Sequence of chain 2.A:
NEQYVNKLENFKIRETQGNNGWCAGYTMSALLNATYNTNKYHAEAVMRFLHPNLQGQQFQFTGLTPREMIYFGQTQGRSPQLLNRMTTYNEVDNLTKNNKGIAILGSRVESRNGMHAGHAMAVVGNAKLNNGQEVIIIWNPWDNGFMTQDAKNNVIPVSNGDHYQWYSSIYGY

A small-molecule ligand and the protein it binds are described below.
Small molecule (SMILES): CC(C)C[C@H](NC(=O)[C@@H](O)CC(=O)O)C(=O)NCCCCNC(N)=[NH2+]

Binding-site contacts:
Ligand atom C15 contacts residue GLY64 of chain 2.A at 3.3 Å.
Ligand atom C3 contacts residue GLY22 of chain 2.A at 3.5 Å.
Ligand atom O4 contacts residue CYS24 of chain 2.A at 3.4 Å (h-bond).
Ligand atom N3 contacts residue GLY64 of chain 2.A at 3.9 Å.
Ligand atom C1 contacts residue CYS24 of chain 2.A at 2.8 Å (hydrophobic).
Ligand atom C12 contacts residue LEU65 of chain 2.A at 3.8 Å (hydrophobic).
Ligand atom C4 contacts residue GLY64 of chain 2.A at 3.8 Å.
Ligand atom N5 contacts residue HIS52 of chain 2.A at 3.4 Å (h-bond).
Ligand atom N1 contacts residue GLY119 of chain 2.A at 3.5 Å (h-bond).
Ligand atom O1 contacts residue CYS24 of chain 2.A at 2.9 Å (h-bond).
Ligand atom N1 contacts residue CYS24 of chain 2.A at 3.9 Å.
Ligand atom O4 contacts residue LEU65 of chain 2.A at 3.0 Å (h-bond).
Ligand atom O2 contacts residue HIS120 of chain 2.A at 2.7 Å (h-bond).
Ligand atom C2 contacts residue CYS24 of chain 2.A at 1.9 Å (hydrophobic).
Ligand atom C1 contacts residue GLN18 of chain 2.A at 3.7 Å.
Ligand atom O1 contacts residue GLN18 of chain 2.A at 2.9 Å (h-bond).
Ligand atom C6 contacts residue LEU65 of chain 2.A at 3.4 Å (hydrophobic).
Ligand atom C15 contacts residue THR63 of chain 2.A at 3.6 Å.
Ligand atom N5 contacts residue GLY64 of chain 2.A at 3.4 Å (h-bond).
Ligand atom O1 contacts residue ASN21 of chain 2.A at 3.8 Å.
Ligand atom N5 contacts residue GLU69 of chain 2.A at 2.6 Å (salt-bridge).
Ligand atom O4 contacts residue GLY64 of chain 2.A at 3.4 Å.
Ligand atom C11 contacts residue LEU65 of chain 2.A at 3.7 Å (hydrophobic).
Ligand atom O1 contacts residue TRP23 of chain 2.A at 3.4 Å (h-bond).
Ligand atom O2 contacts residue CYS24 of chain 2.A at 3.5 Å.
Ligand atom N2 contacts residue LEU65 of chain 2.A at 3.0 Å (h-bond).
Ligand atom C16 contacts residue GLU69 of chain 2.A at 3.9 Å.
Ligand atom C3 contacts residue CYS24 of chain 2.A at 3.0 Å (hydrophobic).
Ligand atom O2 contacts residue GLN18 of chain 2.A at 3.7 Å.
Ligand atom C4 contacts residue CYS24 of chain 2.A at 3.1 Å (hydrophobic).
Ligand atom C14 contacts residue GLY64 of chain 2.A at 3.9 Å.
Ligand atom C10 contacts residue LEU65 of chain 2.A at 3.7 Å (hydrophobic).
Ligand atom O3 contacts residue GLY119 of chain 2.A at 3.6 Å.
Ligand atom C2 contacts residue GLY119 of chain 2.A at 3.5 Å.
Ligand atom C1 contacts residue HIS120 of chain 2.A at 3.5 Å.
Ligand atom C9 contacts residue HIS120 of chain 2.A at 3.7 Å.
Ligand atom C10 contacts residue MET70 of chain 2.A at 3.8 Å (hydrophobic).
Ligand atom N3 contacts residue THR63 of chain 2.A at 3.7 Å.
Ligand atom O1 contacts residue GLY22 of chain 2.A at 3.1 Å.
Ligand atom C13 contacts residue LEU65 of chain 2.A at 3.8 Å (hydrophobic).